A small-molecule ligand and the protein it binds are described below.
Small molecule (SMILES): CC(=O)N[C@@H]1[C@@H](O)[C@H](O)[C@@H](CO)O[C@H]1O

Binding-site contacts:
Ligand atom O5 contacts residue ASN85 of chain 1.G at 2.3 Å (h-bond).
Ligand atom C2 contacts residue VAL84 of chain 1.G at 4.2 Å (hydrophobic).
Ligand atom N2 contacts residue VAL84 of chain 1.G at 3.8 Å.
Ligand atom C5 contacts residue ASN85 of chain 1.G at 3.6 Å.
Ligand atom C2 contacts residue ASN85 of chain 1.G at 2.5 Å.
Ligand atom C7 contacts residue GLU114 of chain 1.G at 3.5 Å.
Ligand atom O4 contacts residue GLU114 of chain 1.G at 3.2 Å (salt-bridge).
Ligand atom C6 contacts residue GLU114 of chain 1.G at 4.3 Å.
Ligand atom C8 contacts residue ASN85 of chain 1.G at 4.2 Å.
Ligand atom O6 contacts residue GLU114 of chain 1.G at 4.0 Å.
Ligand atom O7 contacts residue VAL84 of chain 1.G at 4.2 Å.
Ligand atom O7 contacts residue GLY83 of chain 1.G at 3.8 Å.
Ligand atom C1 contacts residue GLU114 of chain 1.G at 3.9 Å.
Ligand atom C1 contacts residue ASN85 of chain 1.G at 1.4 Å.
Ligand atom C6 contacts residue ASN85 of chain 1.G at 4.3 Å.
Ligand atom N2 contacts residue ASN85 of chain 1.G at 3.1 Å (h-bond).
Ligand atom O7 contacts residue ASN85 of chain 1.G at 2.6 Å (h-bond).
Ligand atom N2 contacts residue GLU114 of chain 1.G at 4.0 Å.
Ligand atom C7 contacts residue VAL84 of chain 1.G at 3.8 Å (hydrophobic).
Ligand atom N2 contacts residue GLY83 of chain 1.G at 4.5 Å.
Ligand atom C4 contacts residue GLU114 of chain 1.G at 3.7 Å.
Ligand atom C4 contacts residue ASN85 of chain 1.G at 4.1 Å.
Ligand atom C7 contacts residue GLY83 of chain 1.G at 3.6 Å.
Ligand atom C8 contacts residue GLU114 of chain 1.G at 4.0 Å.
Ligand atom C8 contacts residue LEU113 of chain 1.G at 3.7 Å (hydrophobic).
Ligand atom O3 contacts residue GLU114 of chain 1.G at 4.4 Å.
Ligand atom C7 contacts residue LEU113 of chain 1.G at 3.7 Å (hydrophobic).
Ligand atom O7 contacts residue LEU113 of chain 1.G at 3.1 Å.
Ligand atom C3 contacts residue ASN85 of chain 1.G at 3.9 Å.
Ligand atom O3 contacts residue VAL84 of chain 1.G at 4.1 Å.
Ligand atom C3 contacts residue GLU114 of chain 1.G at 3.7 Å.
Ligand atom O7 contacts residue ASN112 of chain 1.G at 3.4 Å (h-bond).
Ligand atom C8 contacts residue VAL84 of chain 1.G at 4.0 Å (hydrophobic).
Ligand atom C5 contacts residue GLU114 of chain 1.G at 3.5 Å.
Ligand atom C7 contacts residue ASN85 of chain 1.G at 3.2 Å.
Ligand atom O7 contacts residue GLU114 of chain 1.G at 3.1 Å (salt-bridge).
Ligand atom C8 contacts residue GLY83 of chain 1.G at 3.1 Å.
Ligand atom C2 contacts residue GLU114 of chain 1.G at 4.2 Å.

Sequence of chain 1.G:
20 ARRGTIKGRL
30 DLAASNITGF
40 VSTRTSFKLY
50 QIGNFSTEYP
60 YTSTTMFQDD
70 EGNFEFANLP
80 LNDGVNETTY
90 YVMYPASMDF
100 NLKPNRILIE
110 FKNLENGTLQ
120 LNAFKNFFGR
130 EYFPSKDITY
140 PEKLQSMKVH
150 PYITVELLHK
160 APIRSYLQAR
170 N